Sequence of chain 1.E:
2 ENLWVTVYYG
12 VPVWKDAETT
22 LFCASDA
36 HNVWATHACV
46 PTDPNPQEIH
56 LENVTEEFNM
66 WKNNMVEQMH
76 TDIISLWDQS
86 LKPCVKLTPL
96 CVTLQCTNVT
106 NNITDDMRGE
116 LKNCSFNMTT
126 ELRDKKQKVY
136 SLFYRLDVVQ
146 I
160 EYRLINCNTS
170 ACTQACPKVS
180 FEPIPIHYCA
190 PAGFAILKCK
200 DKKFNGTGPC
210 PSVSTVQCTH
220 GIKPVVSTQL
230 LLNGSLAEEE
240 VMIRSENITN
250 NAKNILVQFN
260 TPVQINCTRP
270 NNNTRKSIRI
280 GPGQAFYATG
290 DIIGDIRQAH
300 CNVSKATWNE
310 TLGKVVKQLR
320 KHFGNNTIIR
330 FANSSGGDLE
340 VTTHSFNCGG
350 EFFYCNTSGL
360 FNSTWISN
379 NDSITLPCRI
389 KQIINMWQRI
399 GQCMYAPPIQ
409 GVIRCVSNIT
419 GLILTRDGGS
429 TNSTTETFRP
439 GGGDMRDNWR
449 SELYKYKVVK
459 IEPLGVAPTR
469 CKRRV

Binding-site contacts:
Ligand atom C4 contacts residue ASN204 of chain 1.E at 4.2 Å.
Ligand atom O6 contacts residue THR206 of chain 1.E at 3.9 Å.
Ligand atom C2 contacts residue ASN204 of chain 1.E at 2.5 Å.
Ligand atom C5 contacts residue ASN204 of chain 1.E at 3.7 Å.
Ligand atom O5 contacts residue THR206 of chain 1.E at 3.4 Å (h-bond).
Ligand atom O7 contacts residue ASN204 of chain 1.E at 3.8 Å.
Ligand atom C1 contacts residue THR206 of chain 1.E at 3.5 Å.
Ligand atom C1 contacts residue ASN204 of chain 1.E at 1.4 Å.
Ligand atom O5 contacts residue GLY205 of chain 1.E at 4.3 Å.
Ligand atom C2 contacts residue THR206 of chain 1.E at 4.1 Å.
Ligand atom O5 contacts residue ASN204 of chain 1.E at 2.4 Å (h-bond).
Ligand atom C6 contacts residue SER244 of chain 1.E at 3.7 Å.
Ligand atom N2 contacts residue ASN204 of chain 1.E at 2.9 Å (h-bond).
Ligand atom C3 contacts residue ASN204 of chain 1.E at 3.8 Å.
Ligand atom C7 contacts residue ASN204 of chain 1.E at 3.6 Å.
Ligand atom O6 contacts residue SER244 of chain 1.E at 4.2 Å.

This small molecule binds to this protein.
Small molecule (SMILES): CC(=O)N[C@@H]1[C@@H](O)[C@H](O)[C@@H](CO)O[C@H]1O